This small molecule binds to this protein.
Small molecule (SMILES): CC(=O)N[C@@H]1[C@@H](O)[C@H](O)[C@@H](CO)O[C@H]1O

Sequence of chain 1.B:
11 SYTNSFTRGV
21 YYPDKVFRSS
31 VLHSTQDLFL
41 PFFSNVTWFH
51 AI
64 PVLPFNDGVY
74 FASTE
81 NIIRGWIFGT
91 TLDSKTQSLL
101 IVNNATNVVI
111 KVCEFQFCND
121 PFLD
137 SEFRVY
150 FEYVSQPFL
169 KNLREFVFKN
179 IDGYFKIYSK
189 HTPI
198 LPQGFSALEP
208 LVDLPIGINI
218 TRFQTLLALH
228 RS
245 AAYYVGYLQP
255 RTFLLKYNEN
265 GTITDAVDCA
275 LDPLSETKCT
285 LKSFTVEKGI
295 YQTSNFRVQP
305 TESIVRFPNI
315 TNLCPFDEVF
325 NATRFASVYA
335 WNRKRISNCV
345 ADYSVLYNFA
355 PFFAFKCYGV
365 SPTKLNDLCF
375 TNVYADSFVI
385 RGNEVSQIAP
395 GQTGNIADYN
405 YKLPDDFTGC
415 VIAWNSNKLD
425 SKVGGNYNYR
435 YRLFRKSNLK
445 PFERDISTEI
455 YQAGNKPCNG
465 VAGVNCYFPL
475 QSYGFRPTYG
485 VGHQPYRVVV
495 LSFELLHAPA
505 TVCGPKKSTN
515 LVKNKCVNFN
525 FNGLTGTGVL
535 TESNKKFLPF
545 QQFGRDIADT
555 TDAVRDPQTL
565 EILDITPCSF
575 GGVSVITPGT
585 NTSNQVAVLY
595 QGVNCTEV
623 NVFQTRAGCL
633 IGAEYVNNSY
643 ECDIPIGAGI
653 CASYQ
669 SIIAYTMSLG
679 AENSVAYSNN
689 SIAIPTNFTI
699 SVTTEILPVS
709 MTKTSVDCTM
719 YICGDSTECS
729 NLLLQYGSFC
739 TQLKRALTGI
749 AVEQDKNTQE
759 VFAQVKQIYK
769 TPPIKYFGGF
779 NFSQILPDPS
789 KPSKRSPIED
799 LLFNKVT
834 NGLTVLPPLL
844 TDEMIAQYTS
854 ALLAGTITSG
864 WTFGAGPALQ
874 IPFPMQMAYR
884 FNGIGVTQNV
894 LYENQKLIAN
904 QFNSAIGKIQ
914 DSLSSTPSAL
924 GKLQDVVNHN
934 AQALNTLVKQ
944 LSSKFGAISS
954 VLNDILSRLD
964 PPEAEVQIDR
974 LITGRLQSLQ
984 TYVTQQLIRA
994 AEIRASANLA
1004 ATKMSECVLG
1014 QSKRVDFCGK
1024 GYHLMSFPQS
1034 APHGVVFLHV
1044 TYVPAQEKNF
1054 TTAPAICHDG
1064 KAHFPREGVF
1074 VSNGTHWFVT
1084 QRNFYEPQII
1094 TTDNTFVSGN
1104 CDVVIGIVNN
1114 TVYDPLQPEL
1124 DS

Binding-site contacts:
Ligand atom C3 contacts residue ASN1112 of chain 1.B at 3.8 Å.
Ligand atom C8 contacts residue ILE1110 of chain 1.B at 4.1 Å (hydrophobic).
Ligand atom C5 contacts residue ASN1112 of chain 1.B at 3.7 Å.
Ligand atom C4 contacts residue ASN1112 of chain 1.B at 4.2 Å.
Ligand atom C7 contacts residue ASN1112 of chain 1.B at 3.8 Å.
Ligand atom C2 contacts residue ASN1112 of chain 1.B at 2.5 Å.
Ligand atom N2 contacts residue ASN1112 of chain 1.B at 2.9 Å (h-bond).
Ligand atom O7 contacts residue ASN1112 of chain 1.B at 4.3 Å.
Ligand atom O5 contacts residue ASN1112 of chain 1.B at 2.4 Å (h-bond).
Ligand atom C1 contacts residue ASN1112 of chain 1.B at 1.4 Å.